Sequence of chain 1.A:
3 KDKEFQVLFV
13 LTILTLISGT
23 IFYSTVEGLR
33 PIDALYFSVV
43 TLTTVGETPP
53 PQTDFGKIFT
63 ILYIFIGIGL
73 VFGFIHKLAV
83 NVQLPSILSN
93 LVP

Binding-site contacts:
Ligand atom CA contacts residue LEU10 of chain 1.A at 4.5 Å (hydrophobic).
Ligand atom CA contacts residue LEU86 of chain 1.B at 4.2 Å (hydrophobic).
Ligand atom O contacts residue GLY71 of chain 1.A at 3.9 Å.
Ligand atom N contacts residue GLN85 of chain 1.B at 4.5 Å.
Ligand atom N contacts residue ILE89 of chain 1.B at 3.8 Å.
Ligand atom N contacts residue LEU86 of chain 1.B at 4.3 Å.
Ligand atom O contacts residue GLY75 of chain 1.A at 3.8 Å.
Ligand atom CA contacts residue ALA81 of chain 1.B at 4.4 Å (hydrophobic).
Ligand atom N contacts residue ALA81 of chain 1.B at 4.1 Å.
Ligand atom O contacts residue LEU10 of chain 1.A at 4.0 Å.

Sequence of chain 1.B:
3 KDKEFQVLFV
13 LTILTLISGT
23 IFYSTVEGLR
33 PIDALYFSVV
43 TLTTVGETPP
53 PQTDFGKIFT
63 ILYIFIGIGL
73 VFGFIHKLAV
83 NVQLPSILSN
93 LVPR

A protein and the small-molecule ligand that binds it are described below.
Small molecule (SMILES): NCC(=O)O